Sequence of chain 4.A:
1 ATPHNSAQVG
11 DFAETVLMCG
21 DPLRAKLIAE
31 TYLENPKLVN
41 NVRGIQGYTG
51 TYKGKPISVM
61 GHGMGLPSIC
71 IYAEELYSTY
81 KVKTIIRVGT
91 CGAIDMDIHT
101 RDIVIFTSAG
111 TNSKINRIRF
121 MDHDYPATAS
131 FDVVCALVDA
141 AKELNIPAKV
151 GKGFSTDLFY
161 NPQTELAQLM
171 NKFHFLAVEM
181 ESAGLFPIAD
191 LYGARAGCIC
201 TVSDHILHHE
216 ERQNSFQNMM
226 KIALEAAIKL

Sequence of chain 2.A:
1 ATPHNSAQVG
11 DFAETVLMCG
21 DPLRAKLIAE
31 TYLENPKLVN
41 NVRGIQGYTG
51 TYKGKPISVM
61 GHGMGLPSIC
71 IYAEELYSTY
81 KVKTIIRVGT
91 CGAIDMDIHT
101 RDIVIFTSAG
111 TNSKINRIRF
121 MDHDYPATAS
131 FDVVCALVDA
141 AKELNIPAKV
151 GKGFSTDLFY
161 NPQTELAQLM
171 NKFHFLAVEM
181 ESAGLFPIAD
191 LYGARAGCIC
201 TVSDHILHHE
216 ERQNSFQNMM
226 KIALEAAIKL

Binding-site contacts:
Ligand atom O5' contacts residue ARG43 of chain 2.A at 3.6 Å.
Ligand atom O5' contacts residue PHE159 of chain 4.A at 3.5 Å.
Ligand atom C2' contacts residue GLU181 of chain 4.A at 3.8 Å.
Ligand atom C2 contacts residue VAL178 of chain 4.A at 3.9 Å (hydrophobic).
Ligand atom C2' contacts residue GLU179 of chain 4.A at 3.8 Å.
Ligand atom C5' contacts residue MET180 of chain 4.A at 3.8 Å (hydrophobic).
Ligand atom C6 contacts residue GLY92 of chain 4.A at 3.6 Å.
Ligand atom N7 contacts residue CYS91 of chain 4.A at 3.3 Å.
Ligand atom C5' contacts residue MET64 of chain 4.A at 3.9 Å (hydrophobic).
Ligand atom C3' contacts residue MET180 of chain 4.A at 3.7 Å (hydrophobic).
Ligand atom F contacts residue MET180 of chain 4.A at 3.9 Å.
Ligand atom C3' contacts residue GLU181 of chain 4.A at 3.5 Å.
Ligand atom F contacts residue THR156 of chain 4.A at 3.3 Å.
Ligand atom C4' contacts residue ARG43 of chain 2.A at 3.6 Å.
Ligand atom N3 contacts residue GLU179 of chain 4.A at 3.8 Å.
Ligand atom C5' contacts residue HIS4 of chain 2.A at 3.7 Å.
Ligand atom N7 contacts residue SER203 of chain 4.A at 3.6 Å.
Ligand atom N7 contacts residue GLY92 of chain 4.A at 3.5 Å (h-bond).
Ligand atom N3 contacts residue VAL178 of chain 4.A at 3.8 Å.
Ligand atom F contacts residue VAL178 of chain 4.A at 3.4 Å.
Ligand atom C1' contacts residue THR90 of chain 4.A at 3.5 Å.
Ligand atom O3' contacts residue GLU181 of chain 4.A at 2.6 Å (salt-bridge).
Ligand atom C8 contacts residue THR90 of chain 4.A at 3.3 Å.
Ligand atom C4 contacts residue VAL178 of chain 4.A at 3.8 Å (hydrophobic).
Ligand atom O4' contacts residue ARG43 of chain 2.A at 3.3 Å (salt-bridge).
Ligand atom C2' contacts residue MET180 of chain 4.A at 3.6 Å (hydrophobic).
Ligand atom N1 contacts residue PHE159 of chain 4.A at 3.7 Å.
Ligand atom F contacts residue PHE159 of chain 4.A at 3.6 Å.
Ligand atom N9 contacts residue THR90 of chain 4.A at 3.7 Å.
Ligand atom C5 contacts residue GLY92 of chain 4.A at 3.5 Å.
Ligand atom C2 contacts residue PHE159 of chain 4.A at 3.6 Å (hydrophobic).
Ligand atom C6 contacts residue PHE159 of chain 4.A at 3.8 Å (hydrophobic).
Ligand atom C5' contacts residue PHE159 of chain 4.A at 3.7 Å (hydrophobic).
Ligand atom C8 contacts residue CYS91 of chain 4.A at 3.5 Å (hydrophobic).
Ligand atom N6 contacts residue GLY92 of chain 4.A at 3.2 Å.
Ligand atom C5 contacts residue CYS91 of chain 4.A at 3.8 Å (hydrophobic).
Ligand atom C5 contacts residue VAL178 of chain 4.A at 3.9 Å (hydrophobic).
Ligand atom O3' contacts residue MET64 of chain 4.A at 3.6 Å.
Ligand atom N3 contacts residue PHE159 of chain 4.A at 3.9 Å.
Ligand atom O5' contacts residue HIS4 of chain 2.A at 2.6 Å (h-bond).

The small molecule below binds the protein below.
Small molecule (SMILES): Nc1nc(F)nc2c1ncn2[C@H]1C[C@H](O)[C@@H](CO)O1